Sequence of chain 1.B:
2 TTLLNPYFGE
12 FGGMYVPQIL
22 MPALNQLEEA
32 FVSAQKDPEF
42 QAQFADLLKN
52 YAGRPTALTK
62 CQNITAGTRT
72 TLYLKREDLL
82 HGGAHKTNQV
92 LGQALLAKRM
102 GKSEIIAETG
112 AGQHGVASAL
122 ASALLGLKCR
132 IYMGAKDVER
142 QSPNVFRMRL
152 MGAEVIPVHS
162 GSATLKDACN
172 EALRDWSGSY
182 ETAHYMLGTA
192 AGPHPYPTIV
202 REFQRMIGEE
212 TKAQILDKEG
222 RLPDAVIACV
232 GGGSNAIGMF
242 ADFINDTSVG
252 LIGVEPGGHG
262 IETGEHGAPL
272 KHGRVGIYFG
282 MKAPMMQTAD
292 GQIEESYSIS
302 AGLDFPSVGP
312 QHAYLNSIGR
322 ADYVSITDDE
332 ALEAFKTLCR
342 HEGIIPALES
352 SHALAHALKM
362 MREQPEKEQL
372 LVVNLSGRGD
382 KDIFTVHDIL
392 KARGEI

Binding-site contacts:
Ligand atom F9 contacts residue TYR186 of chain 1.B at 3.1 Å.
Ligand atom C1 contacts residue LEU188 of chain 1.B at 3.7 Å (hydrophobic).
Ligand atom C6 contacts residue CYS170 of chain 1.B at 3.5 Å (hydrophobic).
Ligand atom C4 contacts residue THR190 of chain 1.B at 3.7 Å.
Ligand atom C6 contacts residue TYR186 of chain 1.B at 3.4 Å (hydrophobic).
Ligand atom C15 contacts residue GLU109 of chain 1.B at 3.7 Å.
Ligand atom C5 contacts residue CYS170 of chain 1.B at 3.4 Å (hydrophobic).
Ligand atom O14 contacts residue THR190 of chain 1.B at 3.4 Å.
Ligand atom N13 contacts residue GLU109 of chain 1.B at 2.8 Å (salt-bridge).
Ligand atom F11 contacts residue PHE280 of chain 1.B at 3.5 Å.
Ligand atom O20 contacts residue GLY111 of chain 1.B at 2.9 Å (h-bond).
Ligand atom O20 contacts residue ALA112 of chain 1.B at 2.9 Å (h-bond).
Ligand atom O17 contacts residue HIS115 of chain 1.B at 3.4 Å.
Ligand atom O19 contacts residue PLP1 of chain 1.F at 3.5 Å.
Ligand atom F9 contacts residue LEU188 of chain 1.B at 3.6 Å.
Ligand atom C2 contacts residue PHE306 of chain 1.B at 3.7 Å (hydrophobic).
Ligand atom O19 contacts residue GLN114 of chain 1.B at 3.7 Å.
Ligand atom C5 contacts residue LEU188 of chain 1.B at 3.5 Å (hydrophobic).
Ligand atom C12 contacts residue THR190 of chain 1.B at 3.5 Å.
Ligand atom O21 contacts residue GLN114 of chain 1.B at 3.3 Å (h-bond).
Ligand atom O21 contacts residue HIS115 of chain 1.B at 2.9 Å (h-bond).
Ligand atom C12 contacts residue GLU109 of chain 1.B at 3.8 Å.
Ligand atom C3 contacts residue PHE306 of chain 1.B at 3.4 Å (hydrophobic).
Ligand atom O14 contacts residue PHE306 of chain 1.B at 3.8 Å.
Ligand atom O21 contacts residue THR110 of chain 1.B at 2.4 Å (h-bond).
Ligand atom F10 contacts residue PHE280 of chain 1.B at 2.9 Å.
Ligand atom O21 contacts residue GLY113 of chain 1.B at 3.5 Å (h-bond).
Ligand atom O19 contacts residue LYS87 of chain 1.B at 3.2 Å (salt-bridge).
Ligand atom C16 contacts residue GLU109 of chain 1.B at 3.7 Å.
Ligand atom P18 contacts residue GLY111 of chain 1.B at 3.7 Å.
Ligand atom C5 contacts residue GLU109 of chain 1.B at 3.1 Å.
Ligand atom O21 contacts residue GLY111 of chain 1.B at 3.4 Å (h-bond).
Ligand atom F9 contacts residue LEU174 of chain 1.B at 3.8 Å.
Ligand atom P18 contacts residue THR110 of chain 1.B at 3.8 Å.
Ligand atom C3 contacts residue THR190 of chain 1.B at 3.5 Å.
Ligand atom C6 contacts residue LEU188 of chain 1.B at 3.4 Å (hydrophobic).
Ligand atom F10 contacts residue LEU174 of chain 1.B at 3.4 Å.
Ligand atom O7 contacts residue GLY193 of chain 1.B at 3.5 Å.
Ligand atom O7 contacts residue PHE280 of chain 1.B at 3.6 Å.
Ligand atom F11 contacts residue CYS170 of chain 1.B at 3.3 Å.

A protein and the small-molecule ligand that binds it are described below.
Small molecule (SMILES): O=C(NCCOP(=O)(O)O)c1ccc(OC(F)(F)F)cc1